Binding-site contacts:
Ligand atom N2 contacts residue ASN439 of chain 2.A at 2.9 Å (h-bond).
Ligand atom O5 contacts residue ASN439 of chain 2.A at 2.3 Å (h-bond).
Ligand atom O7 contacts residue ILE181 of chain 2.A at 3.9 Å.
Ligand atom C7 contacts residue ASN439 of chain 2.A at 3.7 Å.
Ligand atom C7 contacts residue ASN180 of chain 2.A at 3.3 Å.
Ligand atom N2 contacts residue ASN180 of chain 2.A at 4.0 Å.
Ligand atom O7 contacts residue ILE182 of chain 2.A at 4.2 Å.
Ligand atom C8 contacts residue TYR438 of chain 2.A at 3.9 Å (hydrophobic).
Ligand atom O7 contacts residue ASN180 of chain 2.A at 3.5 Å (h-bond).
Ligand atom C5 contacts residue ASN439 of chain 2.A at 3.6 Å.
Ligand atom C8 contacts residue ASN437 of chain 2.A at 3.4 Å.
Ligand atom C2 contacts residue ASN439 of chain 2.A at 2.4 Å.
Ligand atom C3 contacts residue ASN439 of chain 2.A at 3.7 Å.
Ligand atom C8 contacts residue ILE182 of chain 2.A at 4.2 Å (hydrophobic).
Ligand atom O7 contacts residue ASN439 of chain 2.A at 4.0 Å.
Ligand atom C8 contacts residue PHE434 of chain 2.A at 4.2 Å (hydrophobic).
Ligand atom C4 contacts residue ASN439 of chain 2.A at 4.1 Å.
Ligand atom C1 contacts residue ASN439 of chain 2.A at 1.4 Å.
Ligand atom C8 contacts residue ASN180 of chain 2.A at 3.2 Å.

A protein and the small-molecule ligand that binds it are described below.
Small molecule (SMILES): CC(=O)N[C@@H]1[C@@H](O)[C@H](O)[C@@H](CO)O[C@H]1O

Sequence of chain 2.A:
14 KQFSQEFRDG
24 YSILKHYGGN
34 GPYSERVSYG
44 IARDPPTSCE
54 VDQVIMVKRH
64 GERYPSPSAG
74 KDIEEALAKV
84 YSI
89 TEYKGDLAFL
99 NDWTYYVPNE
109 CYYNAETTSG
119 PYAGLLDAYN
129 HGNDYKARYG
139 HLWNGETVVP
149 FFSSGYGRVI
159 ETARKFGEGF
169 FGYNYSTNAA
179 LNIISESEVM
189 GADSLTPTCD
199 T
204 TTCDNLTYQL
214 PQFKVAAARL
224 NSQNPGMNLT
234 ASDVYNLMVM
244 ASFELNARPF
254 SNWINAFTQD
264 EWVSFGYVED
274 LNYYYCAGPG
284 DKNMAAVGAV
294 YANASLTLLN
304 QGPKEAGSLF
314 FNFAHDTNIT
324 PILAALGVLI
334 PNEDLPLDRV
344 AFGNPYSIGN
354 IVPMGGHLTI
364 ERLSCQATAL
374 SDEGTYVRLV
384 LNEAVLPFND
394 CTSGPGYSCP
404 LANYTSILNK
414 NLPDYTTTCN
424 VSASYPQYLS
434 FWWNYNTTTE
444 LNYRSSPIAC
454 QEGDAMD